Sequence of chain 1.B:
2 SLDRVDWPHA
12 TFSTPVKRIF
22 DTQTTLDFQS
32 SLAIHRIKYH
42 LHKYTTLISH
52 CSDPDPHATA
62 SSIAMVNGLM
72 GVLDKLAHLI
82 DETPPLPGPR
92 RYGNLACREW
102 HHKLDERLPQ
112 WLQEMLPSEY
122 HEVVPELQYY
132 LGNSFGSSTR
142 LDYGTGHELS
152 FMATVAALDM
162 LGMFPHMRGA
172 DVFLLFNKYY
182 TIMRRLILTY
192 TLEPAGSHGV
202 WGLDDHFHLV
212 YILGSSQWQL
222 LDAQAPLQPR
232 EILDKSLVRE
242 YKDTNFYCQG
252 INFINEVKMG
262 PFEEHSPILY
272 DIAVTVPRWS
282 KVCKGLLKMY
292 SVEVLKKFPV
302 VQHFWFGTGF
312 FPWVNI

Binding-site contacts:
Ligand atom CA contacts residue ASP272 of chain 1.D at 3.6 Å.
Ligand atom CA contacts residue ILE269 of chain 1.D at 3.8 Å (hydrophobic).
Ligand atom ON1 contacts residue GLY286 of chain 1.D at 3.0 Å.
Ligand atom CB contacts residue LYS297 of chain 1.B at 3.6 Å.
Ligand atom CB contacts residue PHE299 of chain 1.B at 3.5 Å (hydrophobic).
Ligand atom CB contacts residue THR23 of chain 1.B at 3.7 Å.
Ligand atom CB contacts residue VAL201 of chain 1.D at 3.8 Å (hydrophobic).
Ligand atom O contacts residue TRP202 of chain 1.D at 3.6 Å.
Ligand atom C contacts residue ASP272 of chain 1.D at 3.8 Å.
Ligand atom O contacts residue LYS298 of chain 1.B at 3.6 Å.
Ligand atom C2 contacts residue ASP272 of chain 1.D at 3.5 Å.
Ligand atom ON1 contacts residue LEU287 of chain 1.D at 3.5 Å (h-bond).
Ligand atom CB contacts residue TRP202 of chain 1.D at 3.5 Å (hydrophobic).
Ligand atom CA contacts residue LYS297 of chain 1.B at 3.8 Å.
Ligand atom C1 contacts residue ASP272 of chain 1.D at 3.8 Å.
Ligand atom C4 contacts residue LYS298 of chain 1.B at 3.3 Å.
Ligand atom CB contacts residue ASP272 of chain 1.D at 2.8 Å.
Ligand atom ON2 contacts residue GLY286 of chain 1.D at 3.6 Å.
Ligand atom N4 contacts residue GLY286 of chain 1.D at 3.8 Å.
Ligand atom CA contacts residue TRP202 of chain 1.D at 3.4 Å (hydrophobic).
Ligand atom C4 contacts residue ILE273 of chain 1.D at 3.6 Å (hydrophobic).
Ligand atom O contacts residue PRO300 of chain 1.B at 3.7 Å.
Ligand atom C contacts residue TRP202 of chain 1.D at 3.6 Å (hydrophobic).
Ligand atom O3 contacts residue LYS298 of chain 1.B at 2.2 Å.
Ligand atom C contacts residue ILE269 of chain 1.D at 3.7 Å (hydrophobic).
Ligand atom CG contacts residue VAL201 of chain 1.D at 3.8 Å (hydrophobic).
Ligand atom CD contacts residue PRO300 of chain 1.B at 3.6 Å (hydrophobic).
Ligand atom O contacts residue ILE269 of chain 1.D at 3.8 Å.
Ligand atom CG contacts residue PRO268 of chain 1.D at 3.7 Å (hydrophobic).
Ligand atom O contacts residue PHE299 of chain 1.B at 2.8 Å (h-bond).
Ligand atom C contacts residue PHE299 of chain 1.B at 3.9 Å (hydrophobic).
Ligand atom N contacts residue TRP202 of chain 1.D at 3.2 Å.
Ligand atom C3 contacts residue ILE273 of chain 1.D at 3.3 Å (hydrophobic).
Ligand atom CD contacts residue TRP202 of chain 1.D at 3.5 Å (hydrophobic).
Ligand atom N contacts residue ILE269 of chain 1.D at 3.8 Å.
Ligand atom CB contacts residue ILE269 of chain 1.D at 3.9 Å (hydrophobic).
Ligand atom CA contacts residue TRP202 of chain 1.D at 3.8 Å (hydrophobic).
Ligand atom N1 contacts residue ASP272 of chain 1.D at 3.0 Å (salt-bridge).
Ligand atom N contacts residue TRP202 of chain 1.D at 3.8 Å.
Ligand atom C2 contacts residue ILE273 of chain 1.D at 3.5 Å (hydrophobic).

Sequence of chain 1.D:
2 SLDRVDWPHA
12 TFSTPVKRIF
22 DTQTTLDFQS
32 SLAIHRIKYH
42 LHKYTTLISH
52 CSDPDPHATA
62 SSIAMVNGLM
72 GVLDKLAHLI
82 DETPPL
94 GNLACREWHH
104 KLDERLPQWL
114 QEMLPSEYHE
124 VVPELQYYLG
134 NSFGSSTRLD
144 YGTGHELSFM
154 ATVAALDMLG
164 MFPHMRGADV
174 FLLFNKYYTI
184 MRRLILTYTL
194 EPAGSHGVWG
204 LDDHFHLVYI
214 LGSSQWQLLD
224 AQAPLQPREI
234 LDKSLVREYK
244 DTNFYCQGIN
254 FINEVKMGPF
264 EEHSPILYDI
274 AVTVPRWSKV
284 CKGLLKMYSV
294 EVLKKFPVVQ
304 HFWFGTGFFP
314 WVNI

A small-molecule ligand and the protein it binds are described below.
Small molecule (SMILES): C[C@H](NC(=O)CCC(=O)O)C(=O)N[C@@H](C)C(=O)N1CCC[C@H]1C(=O)N[C@@H](CCCCN)C(=O)Nc1ccc([N+](=O)O)cc1